Sequence of chain 1.C:
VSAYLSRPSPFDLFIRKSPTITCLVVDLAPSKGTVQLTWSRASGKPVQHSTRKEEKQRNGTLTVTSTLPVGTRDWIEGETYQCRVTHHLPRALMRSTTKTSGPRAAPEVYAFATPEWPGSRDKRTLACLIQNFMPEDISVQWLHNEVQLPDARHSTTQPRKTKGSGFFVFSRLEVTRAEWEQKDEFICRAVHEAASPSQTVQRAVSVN

Binding-site contacts:
Ligand atom O6 contacts residue TYR15 of chain 1.C at 2.7 Å (h-bond).
Ligand atom O5 contacts residue LEU35 of chain 1.C at 3.9 Å.
Ligand atom C3 contacts residue ASN70 of chain 1.C at 3.8 Å.
Ligand atom C3 contacts residue TYR15 of chain 1.C at 3.8 Å (hydrophobic).
Ligand atom N2 contacts residue ASN70 of chain 1.C at 2.9 Å (h-bond).
Ligand atom C6 contacts residue LEU35 of chain 1.C at 3.6 Å (hydrophobic).
Ligand atom C2 contacts residue ASN70 of chain 1.C at 2.5 Å.
Ligand atom C5 contacts residue LEU35 of chain 1.C at 3.9 Å (hydrophobic).
Ligand atom C2 contacts residue VAL37 of chain 1.C at 4.0 Å (hydrophobic).
Ligand atom O4 contacts residue VAL37 of chain 1.C at 3.7 Å.
Ligand atom O6 contacts residue SER13 of chain 1.C at 3.8 Å.
Ligand atom O7 contacts residue THR74 of chain 1.C at 3.2 Å (h-bond).
Ligand atom C7 contacts residue ASN70 of chain 1.C at 3.5 Å.
Ligand atom N2 contacts residue THR72 of chain 1.C at 4.0 Å.
Ligand atom C6 contacts residue TYR15 of chain 1.C at 3.5 Å (hydrophobic).
Ligand atom O5 contacts residue GLN68 of chain 1.C at 4.1 Å.
Ligand atom O5 contacts residue VAL37 of chain 1.C at 3.9 Å.
Ligand atom C1 contacts residue ASN70 of chain 1.C at 1.4 Å.
Ligand atom O6 contacts residue SER17 of chain 1.C at 3.5 Å.
Ligand atom O5 contacts residue ASN70 of chain 1.C at 2.4 Å (h-bond).
Ligand atom C7 contacts residue THR74 of chain 1.C at 4.2 Å.
Ligand atom O3 contacts residue LEU35 of chain 1.C at 3.4 Å.
Ligand atom O6 contacts residue VAL37 of chain 1.C at 4.2 Å.
Ligand atom C5 contacts residue TYR15 of chain 1.C at 4.0 Å (hydrophobic).
Ligand atom C1 contacts residue TYR15 of chain 1.C at 4.0 Å (hydrophobic).
Ligand atom O7 contacts residue VAL37 of chain 1.C at 4.0 Å.
Ligand atom C6 contacts residue GLN68 of chain 1.C at 3.6 Å.
Ligand atom C2 contacts residue TYR15 of chain 1.C at 4.1 Å (hydrophobic).
Ligand atom O7 contacts residue LEU35 of chain 1.C at 4.1 Å.
Ligand atom C3 contacts residue VAL37 of chain 1.C at 3.9 Å (hydrophobic).
Ligand atom C6 contacts residue SER17 of chain 1.C at 4.3 Å.
Ligand atom O3 contacts residue VAL37 of chain 1.C at 3.9 Å.
Ligand atom C5 contacts residue GLN68 of chain 1.C at 3.9 Å.
Ligand atom C4 contacts residue ASN70 of chain 1.C at 4.3 Å.
Ligand atom O5 contacts residue TYR15 of chain 1.C at 3.5 Å.
Ligand atom C1 contacts residue THR72 of chain 1.C at 4.1 Å.
Ligand atom O4 contacts residue GLN170 of chain 1.C at 3.4 Å (h-bond).
Ligand atom C1 contacts residue TYR15 of chain 1.C at 4.2 Å (hydrophobic).
Ligand atom O7 contacts residue ASN70 of chain 1.C at 3.9 Å.
Ligand atom C5 contacts residue ASN70 of chain 1.C at 3.7 Å.

The protein below binds the small molecule below.
Small molecule (SMILES): CC(=O)N[C@H]1[C@H](O[C@H]2[C@H](O)[C@@H](NC(C)=O)CO[C@@H]2CO)O[C@H](CO)[C@@H](O[C@@H]2O[C@H](CO[C@H]3O[C@H](CO[C@H]4O[C@H](CO)[C@@H](O)[C@H](O)[C@@H]4O)[C@@H](O)[C@H](O)[C@@H]3O)[C@@H](O)[C@H](O)[C@@H]2O)[C@@H]1O